Binding-site contacts:
Ligand atom N11 contacts residue PHE285 of chain 1.A at 3.6 Å.
Ligand atom O20 contacts residue ARG87 of chain 1.A at 2.9 Å (salt-bridge).
Ligand atom C16 contacts residue FE1 of chain 1.C at 3.4 Å.
Ligand atom S17 contacts residue ASP216 of chain 1.A at 3.2 Å (salt-bridge).
Ligand atom C31 contacts residue TYR189 of chain 1.A at 3.5 Å (hydrophobic).
Ligand atom O15 contacts residue THR331 of chain 1.A at 3.9 Å.
Ligand atom S17 contacts residue HIS214 of chain 1.A at 3.3 Å (h-bond).
Ligand atom C1 contacts residue CYS104 of chain 1.A at 3.9 Å (hydrophobic).
Ligand atom C31 contacts residue ILE187 of chain 1.A at 3.8 Å (hydrophobic).
Ligand atom C31 contacts residue SER281 of chain 1.A at 3.6 Å.
Ligand atom C1 contacts residue ARG87 of chain 1.A at 3.6 Å.
Ligand atom N14 contacts residue TYR91 of chain 1.A at 2.9 Å (h-bond).
Ligand atom C3 contacts residue LEU321 of chain 1.A at 3.9 Å (hydrophobic).
Ligand atom C30 contacts residue SER281 of chain 1.A at 3.8 Å.
Ligand atom S17 contacts residue PHE285 of chain 1.A at 3.8 Å.
Ligand atom O43 contacts residue GLN225 of chain 1.A at 3.9 Å.
Ligand atom C10 contacts residue LEU324 of chain 1.A at 3.8 Å (hydrophobic).
Ligand atom C4 contacts residue PHE285 of chain 1.A at 4.0 Å (hydrophobic).
Ligand atom C30 contacts residue ILE187 of chain 1.A at 3.6 Å (hydrophobic).
Ligand atom O18 contacts residue PHE285 of chain 1.A at 3.4 Å.
Ligand atom O42 contacts residue TYR189 of chain 1.A at 2.6 Å (h-bond).
Ligand atom O15 contacts residue LEU324 of chain 1.A at 4.0 Å.
Ligand atom O19 contacts residue ARG87 of chain 1.A at 2.8 Å (salt-bridge).
Ligand atom O18 contacts residue PRO283 of chain 1.A at 3.9 Å.
Ligand atom N14 contacts residue CYS104 of chain 1.A at 4.0 Å.
Ligand atom O20 contacts residue SER183 of chain 1.A at 2.7 Å (h-bond).
Ligand atom C7 contacts residue LEU324 of chain 1.A at 4.0 Å (hydrophobic).
Ligand atom C37 contacts residue FE1 of chain 1.C at 3.9 Å.
Ligand atom C16 contacts residue PHE211 of chain 1.A at 3.5 Å (hydrophobic).
Ligand atom O42 contacts residue VAL272 of chain 1.A at 3.8 Å.
Ligand atom O43 contacts residue ILE187 of chain 1.A at 4.0 Å.
Ligand atom C33 contacts residue PRO283 of chain 1.A at 3.8 Å (hydrophobic).
Ligand atom O43 contacts residue TYR189 of chain 1.A at 3.4 Å.
Ligand atom C32 contacts residue SER281 of chain 1.A at 3.6 Å.
Ligand atom C16 contacts residue HIS214 of chain 1.A at 3.3 Å.
Ligand atom O18 contacts residue ILE187 of chain 1.A at 3.7 Å.
Ligand atom S17 contacts residue FE1 of chain 1.C at 2.4 Å.
Ligand atom O43 contacts residue SER281 of chain 1.A at 2.7 Å (h-bond).
Ligand atom C1 contacts residue SER183 of chain 1.A at 3.6 Å.
Ligand atom O19 contacts residue LEU321 of chain 1.A at 3.8 Å.

Sequence of chain 1.A:
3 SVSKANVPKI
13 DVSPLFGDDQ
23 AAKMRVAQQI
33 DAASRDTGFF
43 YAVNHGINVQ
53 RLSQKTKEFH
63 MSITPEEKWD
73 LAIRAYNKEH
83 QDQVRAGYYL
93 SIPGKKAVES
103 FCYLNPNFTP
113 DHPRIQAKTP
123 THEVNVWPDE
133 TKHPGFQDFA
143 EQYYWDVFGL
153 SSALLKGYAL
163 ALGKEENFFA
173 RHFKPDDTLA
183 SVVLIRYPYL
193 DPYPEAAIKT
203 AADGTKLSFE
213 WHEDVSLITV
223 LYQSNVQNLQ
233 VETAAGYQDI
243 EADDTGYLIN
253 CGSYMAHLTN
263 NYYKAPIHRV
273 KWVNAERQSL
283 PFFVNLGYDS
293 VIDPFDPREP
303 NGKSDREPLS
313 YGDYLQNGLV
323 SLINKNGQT

This protein binds this small molecule.
Small molecule (SMILES): CC(C)[C@@H](NC(=O)[C@H](CS)NC(=O)CCC[C@H](N)C(=O)O)C(=O)O